The small molecule below binds the protein below.
Small molecule (SMILES): [H]/N=C\NCCS[C@H]1C[C@H]([C@H](C(=O)O)[C@@H](C)O)N=C1C(=O)O

Sequence of chain 1.E:
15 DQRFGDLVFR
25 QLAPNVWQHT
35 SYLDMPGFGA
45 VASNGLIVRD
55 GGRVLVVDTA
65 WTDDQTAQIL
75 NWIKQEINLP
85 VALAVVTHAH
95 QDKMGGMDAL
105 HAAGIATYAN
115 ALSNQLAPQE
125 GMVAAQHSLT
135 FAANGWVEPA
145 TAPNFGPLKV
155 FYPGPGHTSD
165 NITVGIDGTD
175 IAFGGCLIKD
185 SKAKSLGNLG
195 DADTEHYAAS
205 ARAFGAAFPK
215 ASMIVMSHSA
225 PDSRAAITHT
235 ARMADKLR

Binding-site contacts:
Ligand atom O72 contacts residue ASN192 of chain 1.E at 2.9 Å (h-bond).
Ligand atom C3 contacts residue HIS222 of chain 1.E at 3.4 Å.
Ligand atom C7 contacts residue ZN1 of chain 1.EA at 2.8 Å.
Ligand atom O72 contacts residue ZN1 of chain 1.EA at 2.6 Å.
Ligand atom O31 contacts residue LYS183 of chain 1.E at 2.9 Å (salt-bridge).
Ligand atom O32 contacts residue ASN192 of chain 1.E at 3.0 Å (h-bond).
Ligand atom S21 contacts residue VAL45 of chain 1.E at 3.6 Å.
Ligand atom N4 contacts residue HIS222 of chain 1.E at 3.1 Å (h-bond).
Ligand atom O71 contacts residue HIS94 of chain 1.E at 3.4 Å (h-bond).
Ligand atom O31 contacts residue ZN1 of chain 1.FA at 3.2 Å.
Ligand atom C7 contacts residue HIS94 of chain 1.E at 3.3 Å.
Ligand atom O32 contacts residue GLY191 of chain 1.E at 3.2 Å.
Ligand atom N26 contacts residue HIS222 of chain 1.E at 3.7 Å.
Ligand atom O71 contacts residue HIS161 of chain 1.E at 3.7 Å.
Ligand atom O31 contacts residue HIS222 of chain 1.E at 3.1 Å.
Ligand atom O32 contacts residue LEU190 of chain 1.E at 3.7 Å.
Ligand atom C31 contacts residue ASN192 of chain 1.E at 3.7 Å.
Ligand atom O32 contacts residue LYS183 of chain 1.E at 3.0 Å (salt-bridge).
Ligand atom O62 contacts residue TRP65 of chain 1.E at 3.0 Å.
Ligand atom O62 contacts residue MET39 of chain 1.E at 3.3 Å.
Ligand atom O72 contacts residue HIS161 of chain 1.E at 3.2 Å (h-bond).
Ligand atom O72 contacts residue HIS94 of chain 1.E at 2.7 Å (h-bond).
Ligand atom O31 contacts residue HIS161 of chain 1.E at 3.4 Å.
Ligand atom O71 contacts residue ZN1 of chain 1.EA at 2.4 Å.
Ligand atom C7 contacts residue ZN1 of chain 1.FA at 3.3 Å.
Ligand atom C3 contacts residue ZN1 of chain 1.FA at 3.5 Å.
Ligand atom N24 contacts residue VAL45 of chain 1.E at 3.6 Å.
Ligand atom O71 contacts residue ZN1 of chain 1.FA at 2.5 Å.
Ligand atom C2 contacts residue ASN192 of chain 1.E at 3.6 Å.
Ligand atom O31 contacts residue CYS180 of chain 1.E at 3.4 Å.
Ligand atom C61 contacts residue TRP65 of chain 1.E at 3.7 Å (hydrophobic).
Ligand atom C7 contacts residue HIS161 of chain 1.E at 3.8 Å.
Ligand atom C3 contacts residue ASN192 of chain 1.E at 3.7 Å.
Ligand atom C31 contacts residue LYS183 of chain 1.E at 3.4 Å.
Ligand atom C31 contacts residue ZN1 of chain 1.FA at 3.8 Å.
Ligand atom N4 contacts residue ZN1 of chain 1.FA at 2.5 Å.
Ligand atom O71 contacts residue ASP96 of chain 1.E at 3.1 Å (salt-bridge).
Ligand atom C1 contacts residue ASN192 of chain 1.E at 3.4 Å.
Ligand atom C31 contacts residue HIS222 of chain 1.E at 3.4 Å.
Ligand atom C5 contacts residue ZN1 of chain 1.FA at 3.5 Å.